Sequence of chain 1.A:
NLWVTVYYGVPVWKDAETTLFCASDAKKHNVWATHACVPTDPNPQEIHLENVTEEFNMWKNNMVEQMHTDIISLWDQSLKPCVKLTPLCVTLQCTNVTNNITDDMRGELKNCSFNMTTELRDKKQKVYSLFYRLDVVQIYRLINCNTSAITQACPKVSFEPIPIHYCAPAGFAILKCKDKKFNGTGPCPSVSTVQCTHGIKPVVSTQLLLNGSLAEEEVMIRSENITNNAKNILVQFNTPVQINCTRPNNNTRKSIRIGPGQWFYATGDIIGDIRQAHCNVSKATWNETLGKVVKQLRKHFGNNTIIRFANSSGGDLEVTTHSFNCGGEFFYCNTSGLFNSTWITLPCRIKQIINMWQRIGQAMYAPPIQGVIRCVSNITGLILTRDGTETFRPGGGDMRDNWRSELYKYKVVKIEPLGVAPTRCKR

Binding-site contacts:
Ligand atom O7 contacts residue ASN265 of chain 1.A at 3.9 Å.
Ligand atom C8 contacts residue ASN301 of chain 1.A at 3.2 Å.
Ligand atom C3 contacts residue ASN265 of chain 1.A at 3.8 Å.
Ligand atom O7 contacts residue ASN301 of chain 1.A at 4.0 Å.
Ligand atom C8 contacts residue VAL302 of chain 1.A at 4.0 Å (hydrophobic).
Ligand atom C8 contacts residue GLN263 of chain 1.A at 3.7 Å.
Ligand atom C7 contacts residue ASN301 of chain 1.A at 4.2 Å.
Ligand atom C3 contacts residue GLN263 of chain 1.A at 4.5 Å.
Ligand atom C4 contacts residue ASN265 of chain 1.A at 4.2 Å.
Ligand atom N2 contacts residue ASN265 of chain 1.A at 2.9 Å (h-bond).
Ligand atom C5 contacts residue ASN265 of chain 1.A at 3.7 Å.
Ligand atom C1 contacts residue ASN265 of chain 1.A at 1.5 Å.
Ligand atom C2 contacts residue ASN265 of chain 1.A at 2.5 Å.
Ligand atom C8 contacts residue ASN265 of chain 1.A at 3.8 Å.
Ligand atom C7 contacts residue ASN265 of chain 1.A at 3.5 Å.
Ligand atom O5 contacts residue ASN265 of chain 1.A at 2.4 Å (h-bond).
Ligand atom C1 contacts residue GLN263 of chain 1.A at 4.5 Å.
Ligand atom C8 contacts residue SER303 of chain 1.A at 3.7 Å.

This protein binds this small molecule.
Small molecule (SMILES): CC(=O)N[C@@H]1[C@@H](O)[C@H](O)[C@@H](CO)O[C@H]1O